Sequence of chain 1.A:
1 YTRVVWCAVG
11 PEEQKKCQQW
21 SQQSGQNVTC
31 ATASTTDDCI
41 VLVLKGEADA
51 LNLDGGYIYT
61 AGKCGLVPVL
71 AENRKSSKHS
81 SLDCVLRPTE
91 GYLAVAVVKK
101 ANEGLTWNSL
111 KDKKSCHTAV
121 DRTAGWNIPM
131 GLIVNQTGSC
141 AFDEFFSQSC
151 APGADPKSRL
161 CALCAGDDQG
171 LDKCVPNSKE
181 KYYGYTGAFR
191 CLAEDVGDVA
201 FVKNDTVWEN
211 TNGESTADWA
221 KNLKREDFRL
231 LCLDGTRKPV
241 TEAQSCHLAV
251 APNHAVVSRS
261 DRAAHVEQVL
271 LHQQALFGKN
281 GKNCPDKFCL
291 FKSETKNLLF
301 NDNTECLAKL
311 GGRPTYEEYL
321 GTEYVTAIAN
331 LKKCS

The small molecule below binds the protein below.
Small molecule (SMILES): CC(=O)N[C@H]1[C@H](O[C@H]2[C@H](O)[C@@H](NC(C)=O)CO[C@@H]2CO)O[C@H](CO)[C@@H](O)[C@@H]1O

Binding-site contacts:
Ligand atom C3 contacts residue LYS75 of chain 1.A at 4.4 Å.
Ligand atom C4 contacts residue LYS75 of chain 1.A at 3.8 Å.
Ligand atom C5 contacts residue ASN204 of chain 1.A at 3.6 Å.
Ligand atom C5 contacts residue LYS75 of chain 1.A at 3.9 Å.
Ligand atom C7 contacts residue TRP208 of chain 1.A at 4.3 Å (hydrophobic).
Ligand atom C1 contacts residue ASN204 of chain 1.A at 1.4 Å.
Ligand atom O4 contacts residue LYS75 of chain 1.A at 2.5 Å (salt-bridge).
Ligand atom O7 contacts residue LEU93 of chain 1.A at 4.2 Å.
Ligand atom O7 contacts residue TRP208 of chain 1.A at 3.5 Å.
Ligand atom C8 contacts residue GLN244 of chain 1.A at 4.0 Å.
Ligand atom O7 contacts residue ASN204 of chain 1.A at 3.6 Å (h-bond).
Ligand atom C3 contacts residue ASN204 of chain 1.A at 3.9 Å.
Ligand atom O5 contacts residue ASN204 of chain 1.A at 2.3 Å (h-bond).
Ligand atom C1 contacts residue ASP205 of chain 1.A at 4.2 Å.
Ligand atom C6 contacts residue LYS75 of chain 1.A at 4.0 Å.
Ligand atom C8 contacts residue LEU93 of chain 1.A at 3.8 Å (hydrophobic).
Ligand atom O6 contacts residue ASP205 of chain 1.A at 2.9 Å (salt-bridge).
Ligand atom C4 contacts residue ASN204 of chain 1.A at 4.3 Å.
Ligand atom C5 contacts residue ASP205 of chain 1.A at 4.2 Å.
Ligand atom C8 contacts residue ASN204 of chain 1.A at 4.5 Å.
Ligand atom O5 contacts residue TRP208 of chain 1.A at 3.7 Å.
Ligand atom C2 contacts residue ASN204 of chain 1.A at 2.6 Å.
Ligand atom C8 contacts residue ARG225 of chain 1.A at 4.4 Å.
Ligand atom C6 contacts residue TRP208 of chain 1.A at 3.5 Å (hydrophobic).
Ligand atom C7 contacts residue ASN204 of chain 1.A at 3.5 Å.
Ligand atom C7 contacts residue LEU93 of chain 1.A at 4.3 Å (hydrophobic).
Ligand atom C6 contacts residue ASP205 of chain 1.A at 4.0 Å.
Ligand atom C1 contacts residue TRP208 of chain 1.A at 3.9 Å (hydrophobic).
Ligand atom C5 contacts residue TRP208 of chain 1.A at 3.6 Å (hydrophobic).
Ligand atom N2 contacts residue ASN204 of chain 1.A at 3.0 Å (h-bond).
Ligand atom O6 contacts residue GLU209 of chain 1.A at 3.9 Å.
Ligand atom C8 contacts residue GLU214 of chain 1.A at 3.6 Å.
Ligand atom C6 contacts residue SER76 of chain 1.A at 4.5 Å.
Ligand atom O5 contacts residue ASP205 of chain 1.A at 3.5 Å (salt-bridge).
Ligand atom C8 contacts residue ALA243 of chain 1.A at 4.4 Å (hydrophobic).